This protein binds this small molecule.
Small molecule (SMILES): O=C(O)C1=CCCOc2ccccc21

Sequence of chain 1.A:
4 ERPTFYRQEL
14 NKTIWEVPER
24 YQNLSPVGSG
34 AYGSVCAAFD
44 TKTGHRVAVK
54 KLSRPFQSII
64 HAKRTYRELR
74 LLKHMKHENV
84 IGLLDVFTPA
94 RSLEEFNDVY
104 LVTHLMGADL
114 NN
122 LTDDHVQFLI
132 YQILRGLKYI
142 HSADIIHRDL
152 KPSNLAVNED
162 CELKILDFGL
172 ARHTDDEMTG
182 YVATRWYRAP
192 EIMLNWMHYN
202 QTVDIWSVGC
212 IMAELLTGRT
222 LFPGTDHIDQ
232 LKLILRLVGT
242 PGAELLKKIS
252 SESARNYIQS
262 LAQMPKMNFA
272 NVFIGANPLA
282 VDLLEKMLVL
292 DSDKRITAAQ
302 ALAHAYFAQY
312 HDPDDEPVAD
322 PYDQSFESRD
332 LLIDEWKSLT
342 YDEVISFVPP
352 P

Binding-site contacts:
Ligand atom C5 contacts residue THR106 of chain 1.A at 4.4 Å.
Ligand atom C8 contacts residue LEU104 of chain 1.A at 4.0 Å (hydrophobic).
Ligand atom C8 contacts residue ILE84 of chain 1.A at 4.4 Å (hydrophobic).
Ligand atom O1 contacts residue GLU71 of chain 1.A at 2.9 Å (salt-bridge).
Ligand atom C5 contacts residue LYS53 of chain 1.A at 4.2 Å.
Ligand atom C6 contacts residue LYS53 of chain 1.A at 3.6 Å.
Ligand atom O1 contacts residue PHE169 of chain 1.A at 3.0 Å (h-bond).
Ligand atom C3 contacts residue TYR35 of chain 1.A at 4.3 Å (hydrophobic).
Ligand atom C3 contacts residue ILE84 of chain 1.A at 3.8 Å (hydrophobic).
Ligand atom C8 contacts residue THR106 of chain 1.A at 3.9 Å.
Ligand atom C9 contacts residue LEU75 of chain 1.A at 3.6 Å (hydrophobic).
Ligand atom C2 contacts residue TYR35 of chain 1.A at 3.8 Å (hydrophobic).
Ligand atom C6 contacts residue THR106 of chain 1.A at 3.9 Å.
Ligand atom O contacts residue TYR35 of chain 1.A at 4.4 Å.
Ligand atom C10 contacts residue ILE84 of chain 1.A at 3.7 Å (hydrophobic).
Ligand atom O2 contacts residue VAL38 of chain 1.A at 4.3 Å.
Ligand atom C7 contacts residue LYS53 of chain 1.A at 4.1 Å.
Ligand atom C2 contacts residue ILE84 of chain 1.A at 3.5 Å (hydrophobic).
Ligand atom O contacts residue LEU167 of chain 1.A at 4.3 Å.
Ligand atom C contacts residue LEU75 of chain 1.A at 4.5 Å (hydrophobic).
Ligand atom C9 contacts residue THR106 of chain 1.A at 4.3 Å.
Ligand atom C7 contacts residue VAL105 of chain 1.A at 4.4 Å (hydrophobic).
Ligand atom C contacts residue PHE169 of chain 1.A at 3.9 Å (hydrophobic).
Ligand atom O1 contacts residue LEU75 of chain 1.A at 3.9 Å.
Ligand atom C contacts residue GLU71 of chain 1.A at 4.0 Å.
Ligand atom O contacts residue PHE169 of chain 1.A at 2.9 Å (h-bond).
Ligand atom O contacts residue ASP168 of chain 1.A at 3.1 Å (salt-bridge).
Ligand atom C1 contacts residue ILE84 of chain 1.A at 3.6 Å (hydrophobic).
Ligand atom C7 contacts residue LEU104 of chain 1.A at 3.8 Å (hydrophobic).
Ligand atom C8 contacts residue LEU75 of chain 1.A at 3.8 Å (hydrophobic).
Ligand atom C9 contacts residue ILE84 of chain 1.A at 3.6 Å (hydrophobic).
Ligand atom O contacts residue ILE84 of chain 1.A at 4.4 Å.
Ligand atom O2 contacts residue LYS53 of chain 1.A at 4.0 Å.
Ligand atom C contacts residue ASP168 of chain 1.A at 4.4 Å.
Ligand atom O2 contacts residue TYR35 of chain 1.A at 3.7 Å.
Ligand atom C7 contacts residue THR106 of chain 1.A at 3.7 Å.
Ligand atom O1 contacts residue LEU171 of chain 1.A at 4.3 Å.
Ligand atom C4 contacts residue TYR35 of chain 1.A at 3.7 Å (hydrophobic).
Ligand atom C contacts residue ILE84 of chain 1.A at 4.2 Å (hydrophobic).
Ligand atom C6 contacts residue LEU104 of chain 1.A at 4.4 Å (hydrophobic).